Sequence of chain 1.B:
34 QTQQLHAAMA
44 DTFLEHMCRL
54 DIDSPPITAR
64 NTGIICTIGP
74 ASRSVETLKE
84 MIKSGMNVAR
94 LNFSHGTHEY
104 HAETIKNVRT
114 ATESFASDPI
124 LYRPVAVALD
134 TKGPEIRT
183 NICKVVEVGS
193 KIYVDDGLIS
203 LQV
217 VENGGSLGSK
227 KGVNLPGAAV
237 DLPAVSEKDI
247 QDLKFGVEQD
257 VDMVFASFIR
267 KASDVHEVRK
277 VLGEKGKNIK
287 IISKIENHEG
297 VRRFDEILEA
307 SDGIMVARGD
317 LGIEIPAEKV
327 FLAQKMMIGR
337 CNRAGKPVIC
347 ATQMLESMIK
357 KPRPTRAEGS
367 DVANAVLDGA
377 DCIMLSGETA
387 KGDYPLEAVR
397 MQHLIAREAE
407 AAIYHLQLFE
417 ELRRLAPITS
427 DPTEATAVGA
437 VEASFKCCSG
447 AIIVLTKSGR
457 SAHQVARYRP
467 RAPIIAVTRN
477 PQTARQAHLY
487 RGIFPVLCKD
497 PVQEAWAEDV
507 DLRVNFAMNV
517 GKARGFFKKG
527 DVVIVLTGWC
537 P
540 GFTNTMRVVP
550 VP

Binding-site contacts:
Ligand atom O4 contacts residue HIS98 of chain 1.B at 4.0 Å.
Ligand atom O3 contacts residue GLY99 of chain 1.B at 3.0 Å (h-bond).
Ligand atom O1 contacts residue GLY99 of chain 1.B at 4.4 Å.
Ligand atom O4 contacts residue GLY99 of chain 1.B at 3.5 Å (h-bond).
Ligand atom O1 contacts residue HIS98 of chain 1.B at 3.5 Å.
Ligand atom C2 contacts residue GLY99 of chain 1.B at 3.7 Å.
Ligand atom O3 contacts residue HIS98 of chain 1.B at 4.0 Å.
Ligand atom O2 contacts residue SER97 of chain 1.B at 4.3 Å.
Ligand atom C2 contacts residue HIS98 of chain 1.B at 3.8 Å.
Ligand atom O2 contacts residue HIS98 of chain 1.B at 3.2 Å (h-bond).
Ligand atom C1 contacts residue GLY99 of chain 1.B at 3.5 Å.
Ligand atom C1 contacts residue HIS98 of chain 1.B at 3.5 Å.

This protein binds this small molecule.
Small molecule (SMILES): O=C([O-])C(=O)[O-]